Binding-site contacts:
Ligand atom CAD contacts residue GLY88 of chain 1.B at 4.1 Å.
Ligand atom CAI contacts residue HEM1 of chain 1.D at 4.3 Å.
Ligand atom OAB contacts residue LYS439 of chain 1.B at 2.8 Å.
Ligand atom OAA contacts residue ALA265 of chain 1.B at 2.9 Å (h-bond).
Ligand atom CAI contacts residue TYR76 of chain 1.B at 4.5 Å (hydrophobic).
Ligand atom CAI contacts residue LYS439 of chain 1.B at 3.5 Å.
Ligand atom OAB contacts residue HEM1 of chain 1.D at 4.1 Å.
Ligand atom NAG contacts residue VAL79 of chain 1.B at 4.4 Å.
Ligand atom NAG contacts residue LYS439 of chain 1.B at 4.2 Å.
Ligand atom NAG contacts residue TYR76 of chain 1.B at 3.7 Å.
Ligand atom CAK contacts residue LYS439 of chain 1.B at 4.1 Å.
Ligand atom CAI contacts residue ALA265 of chain 1.B at 3.9 Å (hydrophobic).
Ligand atom OAH contacts residue TYR76 of chain 1.B at 3.9 Å.
Ligand atom CAK contacts residue TYR76 of chain 1.B at 4.1 Å (hydrophobic).
Ligand atom CAE contacts residue LEU438 of chain 1.B at 4.4 Å (hydrophobic).
Ligand atom CAE contacts residue TYR76 of chain 1.B at 3.7 Å (hydrophobic).
Ligand atom CAC contacts residue ALA265 of chain 1.B at 3.4 Å (hydrophobic).
Ligand atom NAL contacts residue ALA265 of chain 1.B at 3.6 Å (h-bond).
Ligand atom OAB contacts residue ALA329 of chain 1.B at 3.2 Å.
Ligand atom CAJ contacts residue TYR76 of chain 1.B at 3.8 Å (hydrophobic).
Ligand atom NAL contacts residue LYS439 of chain 1.B at 3.7 Å.
Ligand atom CAF contacts residue LYS439 of chain 1.B at 2.5 Å.
Ligand atom NAL contacts residue ALA329 of chain 1.B at 4.3 Å.
Ligand atom OAB contacts residue THR269 of chain 1.B at 3.4 Å.
Ligand atom OAA contacts residue THR269 of chain 1.B at 4.5 Å.
Ligand atom CAE contacts residue LYS439 of chain 1.B at 3.0 Å.
Ligand atom CAC contacts residue HEM1 of chain 1.D at 3.9 Å.
Ligand atom OAB contacts residue ALA265 of chain 1.B at 3.9 Å.
Ligand atom OAH contacts residue THR89 of chain 1.B at 4.2 Å.
Ligand atom CAD contacts residue ALA265 of chain 1.B at 4.0 Å (hydrophobic).
Ligand atom OAA contacts residue HEM1 of chain 1.D at 2.5 Å.
Ligand atom NAL contacts residue THR269 of chain 1.B at 4.3 Å.
Ligand atom NAL contacts residue HEM1 of chain 1.D at 3.5 Å (h-bond).
Ligand atom CAF contacts residue TYR76 of chain 1.B at 4.0 Å (hydrophobic).
Ligand atom CAJ contacts residue LYS439 of chain 1.B at 2.9 Å.

The protein below binds the small molecule below.
Small molecule (SMILES): O=[N+]([O-])c1ccc2oncc2c1

Sequence of chain 1.B:
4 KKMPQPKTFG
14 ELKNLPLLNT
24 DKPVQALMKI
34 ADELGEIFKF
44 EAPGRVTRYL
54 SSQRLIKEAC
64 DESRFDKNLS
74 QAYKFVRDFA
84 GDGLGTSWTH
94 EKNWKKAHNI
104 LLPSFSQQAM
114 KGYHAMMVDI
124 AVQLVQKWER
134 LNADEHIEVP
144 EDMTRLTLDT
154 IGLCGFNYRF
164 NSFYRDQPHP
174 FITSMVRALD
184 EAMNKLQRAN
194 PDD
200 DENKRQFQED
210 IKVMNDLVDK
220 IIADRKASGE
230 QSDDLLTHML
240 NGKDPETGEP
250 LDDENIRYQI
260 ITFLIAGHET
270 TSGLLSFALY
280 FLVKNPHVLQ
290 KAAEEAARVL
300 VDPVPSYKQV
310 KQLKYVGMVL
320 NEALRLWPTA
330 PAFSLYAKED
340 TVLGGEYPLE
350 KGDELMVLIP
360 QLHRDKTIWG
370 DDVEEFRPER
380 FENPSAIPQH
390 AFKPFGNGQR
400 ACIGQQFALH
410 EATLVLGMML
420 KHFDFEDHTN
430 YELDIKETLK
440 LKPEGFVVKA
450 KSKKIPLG